A protein and the small-molecule ligand that binds it are described below.
Small molecule (SMILES): [H]/N=C1/N(C)Cc2cc(F)cc3c2N1CC3

Binding-site contacts:
Ligand atom C10 contacts residue SER221 of chain 1.B at 3.6 Å.
Ligand atom F11 contacts residue ALA218 of chain 1.B at 3.6 Å.
Ligand atom C7 contacts residue TYR224 of chain 1.B at 3.6 Å (hydrophobic).
Ligand atom N4 contacts residue LEU184 of chain 1.B at 3.9 Å.
Ligand atom F11 contacts residue ASN269 of chain 1.B at 3.5 Å.
Ligand atom C14 contacts residue TYR44 of chain 1.B at 3.5 Å (hydrophobic).
Ligand atom C8 contacts residue TYR224 of chain 1.B at 3.5 Å (hydrophobic).
Ligand atom C1 contacts residue TYR262 of chain 1.B at 3.7 Å (hydrophobic).
Ligand atom C12 contacts residue TYR262 of chain 1.B at 3.6 Å (hydrophobic).
Ligand atom C8 contacts residue ALA188 of chain 1.B at 3.9 Å (hydrophobic).
Ligand atom C3 contacts residue TYR40 of chain 1.B at 3.8 Å (hydrophobic).
Ligand atom C10 contacts residue ALA267 of chain 1.B at 3.8 Å (hydrophobic).
Ligand atom F11 contacts residue SER221 of chain 1.B at 3.1 Å.
Ligand atom C8 contacts residue LEU184 of chain 1.B at 3.7 Å (hydrophobic).
Ligand atom C9 contacts residue ALA218 of chain 1.B at 3.4 Å (hydrophobic).
Ligand atom C1 contacts residue TYR45 of chain 1.B at 3.5 Å (hydrophobic).
Ligand atom N2 contacts residue TYR40 of chain 1.B at 4.0 Å.
Ligand atom C10 contacts residue ALA218 of chain 1.B at 3.6 Å (hydrophobic).
Ligand atom N15 contacts residue SAH1 of chain 1.G at 3.3 Å (h-bond).
Ligand atom N4 contacts residue TYR224 of chain 1.B at 3.8 Å.
Ligand atom C1 contacts residue TYR44 of chain 1.B at 3.8 Å (hydrophobic).
Ligand atom C10 contacts residue TYR224 of chain 1.B at 4.0 Å (hydrophobic).
Ligand atom C6 contacts residue TYR224 of chain 1.B at 3.7 Å (hydrophobic).
Ligand atom C3 contacts residue TYR224 of chain 1.B at 4.0 Å (hydrophobic).
Ligand atom C12 contacts residue ALA267 of chain 1.B at 3.6 Å (hydrophobic).
Ligand atom C5 contacts residue LEU184 of chain 1.B at 4.0 Å (hydrophobic).
Ligand atom C9 contacts residue SER221 of chain 1.B at 3.3 Å.
Ligand atom F11 contacts residue ALA267 of chain 1.B at 3.3 Å.
Ligand atom N15 contacts residue TYR40 of chain 1.B at 2.8 Å (h-bond).
Ligand atom C12 contacts residue TYR224 of chain 1.B at 3.8 Å (hydrophobic).
Ligand atom C14 contacts residue TYR262 of chain 1.B at 3.7 Å (hydrophobic).
Ligand atom C7 contacts residue SER233 of chain 1.B at 3.7 Å.
Ligand atom C1 contacts residue TYR40 of chain 1.B at 3.3 Å (hydrophobic).
Ligand atom C6 contacts residue SER233 of chain 1.B at 3.9 Å.
Ligand atom C13 contacts residue TYR224 of chain 1.B at 3.7 Å (hydrophobic).
Ligand atom C1 contacts residue LEU184 of chain 1.B at 3.8 Å (hydrophobic).
Ligand atom C3 contacts residue LEU184 of chain 1.B at 4.0 Å (hydrophobic).
Ligand atom C5 contacts residue TYR224 of chain 1.B at 3.7 Å (hydrophobic).
Ligand atom N15 contacts residue LEU184 of chain 1.B at 3.7 Å.
Ligand atom C9 contacts residue SER233 of chain 1.B at 3.4 Å.

Sequence of chain 1.B:
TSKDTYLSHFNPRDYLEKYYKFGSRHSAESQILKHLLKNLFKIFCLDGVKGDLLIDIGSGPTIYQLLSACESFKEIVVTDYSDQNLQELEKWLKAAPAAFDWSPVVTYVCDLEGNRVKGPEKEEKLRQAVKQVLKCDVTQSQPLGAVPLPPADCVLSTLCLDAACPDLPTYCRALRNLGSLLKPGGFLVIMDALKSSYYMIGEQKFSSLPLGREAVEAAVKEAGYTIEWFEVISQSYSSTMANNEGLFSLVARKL